Sequence of chain 1.B:
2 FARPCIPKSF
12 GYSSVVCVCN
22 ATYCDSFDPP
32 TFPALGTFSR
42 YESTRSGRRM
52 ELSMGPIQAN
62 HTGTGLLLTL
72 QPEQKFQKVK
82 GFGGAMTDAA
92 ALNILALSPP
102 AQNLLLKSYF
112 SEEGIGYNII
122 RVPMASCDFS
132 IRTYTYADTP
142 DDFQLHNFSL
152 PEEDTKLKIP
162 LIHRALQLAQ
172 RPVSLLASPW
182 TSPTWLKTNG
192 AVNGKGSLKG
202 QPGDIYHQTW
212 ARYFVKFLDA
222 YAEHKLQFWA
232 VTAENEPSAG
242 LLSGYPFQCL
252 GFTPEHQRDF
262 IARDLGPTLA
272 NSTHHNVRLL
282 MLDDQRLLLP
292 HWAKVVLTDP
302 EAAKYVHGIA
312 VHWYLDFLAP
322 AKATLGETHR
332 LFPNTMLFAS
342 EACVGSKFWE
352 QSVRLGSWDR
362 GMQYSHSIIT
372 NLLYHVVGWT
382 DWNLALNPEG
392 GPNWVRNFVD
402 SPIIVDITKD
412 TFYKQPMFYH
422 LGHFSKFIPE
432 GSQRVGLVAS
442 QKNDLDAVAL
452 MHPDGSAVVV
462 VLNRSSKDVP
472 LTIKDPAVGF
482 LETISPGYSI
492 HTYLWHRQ

Binding-site contacts:
Ligand atom C1 contacts residue GLU237 of chain 1.B at 3.2 Å.
Ligand atom C1 contacts residue TYR315 of chain 1.B at 3.9 Å (hydrophobic).
Ligand atom C3 contacts residue TRP383 of chain 1.B at 3.9 Å (hydrophobic).
Ligand atom C2 contacts residue GLU342 of chain 1.B at 3.3 Å.
Ligand atom C8 contacts residue TYR315 of chain 1.B at 3.5 Å (hydrophobic).
Ligand atom O3 contacts residue PHE248 of chain 1.B at 3.4 Å.
Ligand atom O1 contacts residue GLU237 of chain 1.B at 2.7 Å (salt-bridge).
Ligand atom C6 contacts residue CYS344 of chain 1.B at 3.9 Å (hydrophobic).
Ligand atom C9 contacts residue TYR315 of chain 1.B at 3.9 Å (hydrophobic).
Ligand atom O2 contacts residue ASN236 of chain 1.B at 3.1 Å (h-bond).
Ligand atom C3 contacts residue TRP181 of chain 1.B at 4.0 Å (hydrophobic).
Ligand atom O3 contacts residue ASP129 of chain 1.B at 2.8 Å (salt-bridge).
Ligand atom C1 contacts residue GLU342 of chain 1.B at 3.1 Å.
Ligand atom O4 contacts residue TRP383 of chain 1.B at 2.9 Å (h-bond).
Ligand atom N1 contacts residue GLU342 of chain 1.B at 3.4 Å (salt-bridge).
Ligand atom O3 contacts residue TRP383 of chain 1.B at 3.8 Å.
Ligand atom C5 contacts residue TRP383 of chain 1.B at 3.8 Å (hydrophobic).
Ligand atom C7 contacts residue TYR315 of chain 1.B at 3.6 Å (hydrophobic).
Ligand atom O2 contacts residue TRP181 of chain 1.B at 3.8 Å.
Ligand atom N2 contacts residue TYR315 of chain 1.B at 3.7 Å.
Ligand atom O3 contacts residue TRP181 of chain 1.B at 2.8 Å (h-bond).
Ligand atom O4 contacts residue ASP129 of chain 1.B at 2.6 Å (salt-bridge).
Ligand atom O4 contacts residue PHE130 of chain 1.B at 3.3 Å.
Ligand atom N1 contacts residue TYR315 of chain 1.B at 3.7 Å.
Ligand atom S1 contacts residue TYR315 of chain 1.B at 3.8 Å.
Ligand atom O1 contacts residue TYR246 of chain 1.B at 3.7 Å.
Ligand atom O2 contacts residue GLU237 of chain 1.B at 3.4 Å (salt-bridge).
Ligand atom C3 contacts residue ASP129 of chain 1.B at 3.8 Å.
Ligand atom C4 contacts residue ASP129 of chain 1.B at 3.3 Å.
Ligand atom C9 contacts residue GLN286 of chain 1.B at 3.4 Å.
Ligand atom C4 contacts residue TRP383 of chain 1.B at 3.7 Å (hydrophobic).
Ligand atom O2 contacts residue GLU342 of chain 1.B at 3.1 Å (salt-bridge).
Ligand atom C4 contacts residue PHE248 of chain 1.B at 3.9 Å (hydrophobic).
Ligand atom C8 contacts residue GLU237 of chain 1.B at 3.5 Å.
Ligand atom S1 contacts residue SER347 of chain 1.B at 3.3 Å.
Ligand atom C2 contacts residue GLU237 of chain 1.B at 3.5 Å.
Ligand atom C5 contacts residue TYR315 of chain 1.B at 3.7 Å (hydrophobic).
Ligand atom C3 contacts residue GLU342 of chain 1.B at 3.3 Å.
Ligand atom C4 contacts residue GLU342 of chain 1.B at 3.9 Å.
Ligand atom C5 contacts residue GLU342 of chain 1.B at 3.2 Å.

The small molecule below binds the protein below.
Small molecule (SMILES): CCCCCCCCN=C1SC[C@@H]2[C@@H](O)[C@H](O)[C@@H](O)[C@H](O)N12